Sequence of chain 1.F:
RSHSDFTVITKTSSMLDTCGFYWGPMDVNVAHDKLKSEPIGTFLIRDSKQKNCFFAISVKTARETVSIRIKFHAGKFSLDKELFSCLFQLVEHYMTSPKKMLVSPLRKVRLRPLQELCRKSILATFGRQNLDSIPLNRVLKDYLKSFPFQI

The small molecule below binds the protein below.
Small molecule (SMILES): CC(C)[C@@H](C=O)NC(=O)[C@@H](NC(=O)[C@H](CO)NC(=O)[C@H](Cc1ccc(OP(=O)(O)O)cc1)NC(=O)[C@H](C)N)[C@@H](C)O

Binding-site contacts:
Ligand atom CB contacts residue SER78 of chain 1.F at 3.7 Å.
Ligand atom OG1 contacts residue ASP91 of chain 1.F at 3.0 Å.
Ligand atom O contacts residue LEU90 of chain 1.F at 3.9 Å.
Ligand atom O3P contacts residue LYS60 of chain 1.F at 3.0 Å (salt-bridge).
Ligand atom CD1 contacts residue SER78 of chain 1.F at 3.7 Å.
Ligand atom CA contacts residue ASP91 of chain 1.F at 4.0 Å.
Ligand atom O2P contacts residue GLN61 of chain 1.F at 3.6 Å.
Ligand atom O contacts residue ILE79 of chain 1.F at 3.5 Å.
Ligand atom O1P contacts residue ARG57 of chain 1.F at 2.6 Å (salt-bridge).
Ligand atom CE1 contacts residue SER78 of chain 1.F at 3.7 Å.
Ligand atom OG contacts residue VAL77 of chain 1.F at 3.7 Å.
Ligand atom CE1 contacts residue ARG57 of chain 1.F at 3.9 Å.
Ligand atom CA contacts residue SER78 of chain 1.F at 3.6 Å.
Ligand atom O2P contacts residue SER59 of chain 1.F at 2.2 Å (h-bond).
Ligand atom CB contacts residue ARG80 of chain 1.F at 4.0 Å.
Ligand atom CD2 contacts residue ARG80 of chain 1.F at 3.4 Å.
Ligand atom O contacts residue ASP91 of chain 1.F at 2.7 Å (salt-bridge).
Ligand atom OH contacts residue SER78 of chain 1.F at 3.8 Å.
Ligand atom C contacts residue SER78 of chain 1.F at 4.1 Å.
Ligand atom OH contacts residue ALA67 of chain 1.F at 3.8 Å.
Ligand atom CE2 contacts residue ARG80 of chain 1.F at 4.1 Å.
Ligand atom N contacts residue SER78 of chain 1.F at 3.5 Å (h-bond).
Ligand atom O1P contacts residue ASP58 of chain 1.F at 4.2 Å.
Ligand atom P contacts residue SER59 of chain 1.F at 3.5 Å.
Ligand atom CZ contacts residue SER78 of chain 1.F at 3.7 Å.
Ligand atom CB contacts residue ASP91 of chain 1.F at 3.7 Å.
Ligand atom O1P contacts residue LYS60 of chain 1.F at 3.8 Å.
Ligand atom CG contacts residue ARG80 of chain 1.F at 3.9 Å.
Ligand atom CG contacts residue SER78 of chain 1.F at 3.5 Å.
Ligand atom O1P contacts residue SER59 of chain 1.F at 4.0 Å.
Ligand atom CZ contacts residue ARG57 of chain 1.F at 3.7 Å.
Ligand atom CD2 contacts residue SER78 of chain 1.F at 3.9 Å.
Ligand atom OH contacts residue SER59 of chain 1.F at 3.9 Å.
Ligand atom P contacts residue ARG57 of chain 1.F at 3.7 Å.
Ligand atom C contacts residue ASP91 of chain 1.F at 3.6 Å.
Ligand atom OH contacts residue ARG57 of chain 1.F at 3.0 Å (salt-bridge).
Ligand atom P contacts residue LYS60 of chain 1.F at 4.1 Å.
Ligand atom O contacts residue ILE79 of chain 1.F at 4.0 Å.
Ligand atom O2P contacts residue LYS60 of chain 1.F at 3.3 Å (salt-bridge).
Ligand atom O3P contacts residue VAL39 of chain 1.F at 4.1 Å.